Binding-site contacts:
Ligand atom CAC contacts residue VAL108 of chain 1.B at 3.7 Å (hydrophobic).
Ligand atom NAF contacts residue ZN1 of chain 1.J at 2.7 Å.
Ligand atom NAF contacts residue GLY110 of chain 1.B at 3.0 Å (h-bond).
Ligand atom OAG contacts residue ZN1 of chain 1.J at 2.1 Å.
Ligand atom CAW contacts residue ARG107 of chain 1.B at 3.9 Å.
Ligand atom CBA contacts residue TYR130 of chain 1.B at 3.7 Å (hydrophobic).
Ligand atom OAG contacts residue GLY110 of chain 1.B at 3.8 Å.
Ligand atom CAI contacts residue ILE171 of chain 1.B at 3.6 Å (hydrophobic).
Ligand atom CAI contacts residue PRO169 of chain 1.B at 3.9 Å (hydrophobic).
Ligand atom OAE contacts residue HIS153 of chain 1.B at 2.8 Å (h-bond).
Ligand atom CAB contacts residue PRO169 of chain 1.B at 3.7 Å (hydrophobic).
Ligand atom CAX contacts residue ARG107 of chain 1.B at 3.8 Å.
Ligand atom CAD contacts residue ZN1 of chain 1.J at 2.9 Å.
Ligand atom OAL contacts residue VAL108 of chain 1.B at 3.6 Å.
Ligand atom CAC contacts residue GLY110 of chain 1.B at 3.5 Å.
Ligand atom OAG contacts residue HIS147 of chain 1.B at 2.9 Å (h-bond).
Ligand atom NAF contacts residue GLU144 of chain 1.B at 3.3 Å (salt-bridge).
Ligand atom OAG contacts residue HIS153 of chain 1.B at 4.0 Å.
Ligand atom NAF contacts residue HIS143 of chain 1.B at 3.6 Å.
Ligand atom OAG contacts residue HIS143 of chain 1.B at 3.2 Å (h-bond).
Ligand atom CBA contacts residue ILE171 of chain 1.B at 4.0 Å (hydrophobic).
Ligand atom CAI contacts residue ARG168 of chain 1.B at 3.2 Å.
Ligand atom CAD contacts residue HIS143 of chain 1.B at 3.9 Å.
Ligand atom CAJ contacts residue ILE140 of chain 1.B at 3.4 Å (hydrophobic).
Ligand atom CAT contacts residue PRO169 of chain 1.B at 3.6 Å (hydrophobic).
Ligand atom OAZ contacts residue ILE171 of chain 1.B at 2.9 Å (h-bond).
Ligand atom CAD contacts residue GLY110 of chain 1.B at 3.6 Å.
Ligand atom OAE contacts residue HIS143 of chain 1.B at 4.0 Å.
Ligand atom CAS contacts residue ARG107 of chain 1.B at 3.7 Å.
Ligand atom OAG contacts residue GLU144 of chain 1.B at 3.3 Å (salt-bridge).
Ligand atom OAE contacts residue ZN1 of chain 1.J at 2.5 Å.
Ligand atom CAI contacts residue GLU170 of chain 1.B at 3.6 Å.
Ligand atom NAM contacts residue PRO169 of chain 1.B at 3.4 Å (h-bond).
Ligand atom CAJ contacts residue ILE109 of chain 1.B at 3.8 Å (hydrophobic).
Ligand atom OAL contacts residue ILE109 of chain 1.B at 2.9 Å.
Ligand atom CAN contacts residue ARG107 of chain 1.B at 3.8 Å.
Ligand atom OAZ contacts residue GLU170 of chain 1.B at 3.2 Å.
Ligand atom CAI contacts residue HIS143 of chain 1.B at 3.5 Å.
Ligand atom CAH contacts residue ILE171 of chain 1.B at 4.0 Å (hydrophobic).
Ligand atom CAD contacts residue HIS153 of chain 1.B at 3.8 Å.

Sequence of chain 1.B:
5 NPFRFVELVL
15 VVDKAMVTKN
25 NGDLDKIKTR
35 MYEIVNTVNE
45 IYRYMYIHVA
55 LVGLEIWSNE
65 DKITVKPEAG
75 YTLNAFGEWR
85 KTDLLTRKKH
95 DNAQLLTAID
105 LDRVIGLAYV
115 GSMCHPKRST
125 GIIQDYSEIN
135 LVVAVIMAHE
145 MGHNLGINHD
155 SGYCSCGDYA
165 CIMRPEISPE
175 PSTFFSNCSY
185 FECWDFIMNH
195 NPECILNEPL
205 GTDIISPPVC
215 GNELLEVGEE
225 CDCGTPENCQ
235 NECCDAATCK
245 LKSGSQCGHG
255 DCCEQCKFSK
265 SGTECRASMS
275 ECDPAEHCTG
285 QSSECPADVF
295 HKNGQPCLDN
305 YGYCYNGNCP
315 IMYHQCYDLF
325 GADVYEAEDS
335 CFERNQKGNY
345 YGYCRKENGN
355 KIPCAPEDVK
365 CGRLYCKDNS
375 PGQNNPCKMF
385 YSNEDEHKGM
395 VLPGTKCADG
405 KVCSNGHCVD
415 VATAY

The small molecule below binds the protein below.
Small molecule (SMILES): CNC(=O)[C@H](Cc1c[nH]c2ccccc12)NC(=O)[C@@H](CC(=O)NO)CC(C)C